Sequence of chain 1.A:
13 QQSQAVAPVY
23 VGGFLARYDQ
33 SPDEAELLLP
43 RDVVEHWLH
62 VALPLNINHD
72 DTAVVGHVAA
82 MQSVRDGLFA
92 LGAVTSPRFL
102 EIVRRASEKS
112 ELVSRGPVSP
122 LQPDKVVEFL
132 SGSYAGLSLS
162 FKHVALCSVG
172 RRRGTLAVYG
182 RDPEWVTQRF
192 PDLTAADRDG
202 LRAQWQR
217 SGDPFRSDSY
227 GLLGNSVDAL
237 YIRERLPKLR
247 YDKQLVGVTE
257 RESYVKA

Sequence of chain 2.A:
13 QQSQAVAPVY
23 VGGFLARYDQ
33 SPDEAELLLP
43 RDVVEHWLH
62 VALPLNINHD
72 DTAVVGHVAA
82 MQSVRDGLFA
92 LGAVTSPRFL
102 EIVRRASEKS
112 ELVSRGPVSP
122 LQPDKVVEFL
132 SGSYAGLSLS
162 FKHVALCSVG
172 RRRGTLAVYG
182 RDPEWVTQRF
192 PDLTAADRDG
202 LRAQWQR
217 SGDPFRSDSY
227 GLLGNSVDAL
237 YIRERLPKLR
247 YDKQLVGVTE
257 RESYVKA

Binding-site contacts:
Ligand atom C02 contacts residue SER139 of chain 1.A at 4.0 Å.
Ligand atom C02 contacts residue HIS70 of chain 1.A at 3.4 Å.
Ligand atom N07 contacts residue ILE238 of chain 1.A at 3.9 Å.
Ligand atom C20 contacts residue ASP234 of chain 1.A at 3.3 Å.
Ligand atom C16 contacts residue ARG116 of chain 2.A at 4.1 Å.
Ligand atom N14 contacts residue ARG116 of chain 2.A at 3.1 Å (salt-bridge).
Ligand atom C15 contacts residue GLU112 of chain 2.A at 3.6 Å.
Ligand atom C18 contacts residue LEU113 of chain 2.A at 4.2 Å (hydrophobic).
Ligand atom O13 contacts residue ARG116 of chain 2.A at 4.3 Å.
Ligand atom C24 contacts residue LYS244 of chain 1.A at 4.3 Å.
Ligand atom C22 contacts residue ILE238 of chain 1.A at 4.2 Å (hydrophobic).
Ligand atom C23 contacts residue ILE238 of chain 1.A at 3.9 Å (hydrophobic).
Ligand atom N06 contacts residue CYS168 of chain 1.A at 4.0 Å.
Ligand atom C04 contacts residue CYS168 of chain 1.A at 3.9 Å (hydrophobic).
Ligand atom C02 contacts residue CYS168 of chain 1.A at 3.1 Å (hydrophobic).
Ligand atom C19 contacts residue ASP234 of chain 1.A at 3.5 Å.
Ligand atom C21 contacts residue ASP234 of chain 1.A at 4.2 Å.
Ligand atom C01 contacts residue CYS168 of chain 1.A at 1.6 Å (hydrophobic).
Ligand atom C17 contacts residue ARG116 of chain 2.A at 3.6 Å.
Ligand atom N06 contacts residue VAL170 of chain 1.A at 3.4 Å (h-bond).
Ligand atom C19 contacts residue TYR237 of chain 1.A at 4.3 Å (hydrophobic).
Ligand atom C27 contacts residue ILE238 of chain 1.A at 4.2 Å (hydrophobic).
Ligand atom C15 contacts residue ARG116 of chain 2.A at 3.4 Å.
Ligand atom C04 contacts residue HIS70 of chain 1.A at 4.2 Å.
Ligand atom O03 contacts residue CYS168 of chain 1.A at 4.0 Å.
Ligand atom O03 contacts residue SER139 of chain 1.A at 3.6 Å.
Ligand atom C20 contacts residue ILE238 of chain 1.A at 3.8 Å (hydrophobic).
Ligand atom C08 contacts residue ILE238 of chain 1.A at 4.3 Å (hydrophobic).
Ligand atom O03 contacts residue HIS70 of chain 1.A at 2.8 Å (h-bond).
Ligand atom N07 contacts residue VAL170 of chain 1.A at 3.8 Å.
Ligand atom C18 contacts residue ARG116 of chain 2.A at 4.3 Å.
Ligand atom C16 contacts residue GLU112 of chain 2.A at 4.3 Å.
Ligand atom C24 contacts residue ILE238 of chain 1.A at 4.0 Å (hydrophobic).
Ligand atom C01 contacts residue SER139 of chain 1.A at 3.4 Å.
Ligand atom N05 contacts residue CYS168 of chain 1.A at 4.4 Å.
Ligand atom C17 contacts residue GLU112 of chain 2.A at 4.4 Å.
Ligand atom C04 contacts residue ASN69 of chain 1.A at 4.1 Å.
Ligand atom C12 contacts residue ARG116 of chain 2.A at 4.2 Å.
Ligand atom C01 contacts residue VAL170 of chain 1.A at 4.1 Å (hydrophobic).
Ligand atom C01 contacts residue HIS70 of chain 1.A at 3.7 Å.

The small molecule below binds the protein below.
Small molecule (SMILES): CC(=O)Cn1nnc(-c2ccccc2)c1COC(=O)NCc1ccccc1